Sequence of chain 2.A:
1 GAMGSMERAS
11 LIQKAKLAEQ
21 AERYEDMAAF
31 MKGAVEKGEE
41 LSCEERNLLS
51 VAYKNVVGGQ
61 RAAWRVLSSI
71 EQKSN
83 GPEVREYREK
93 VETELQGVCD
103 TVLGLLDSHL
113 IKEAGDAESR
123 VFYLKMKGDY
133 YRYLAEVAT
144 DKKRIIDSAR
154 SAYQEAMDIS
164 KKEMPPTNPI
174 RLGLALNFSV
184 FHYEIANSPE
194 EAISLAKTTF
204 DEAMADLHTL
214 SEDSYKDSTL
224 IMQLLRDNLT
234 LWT

Binding-site contacts:
Ligand atom S01 contacts residue GLU44 of chain 2.A at 4.2 Å.
Ligand atom C06 contacts residue GLU19 of chain 2.A at 3.5 Å.
Ligand atom C19 contacts residue ASN47 of chain 2.A at 3.8 Å.
Ligand atom C09 contacts residue ASN47 of chain 2.A at 4.0 Å.
Ligand atom C02 contacts residue ASN47 of chain 2.A at 3.9 Å.
Ligand atom N18 contacts residue GLU44 of chain 2.A at 3.8 Å.
Ligand atom C15 contacts residue ASN47 of chain 2.A at 4.4 Å.
Ligand atom N18 contacts residue CYS43 of chain 2.A at 3.9 Å.
Ligand atom C06 contacts residue VAL51 of chain 2.A at 4.5 Å (hydrophobic).
Ligand atom C19 contacts residue CYS43 of chain 2.A at 3.9 Å (hydrophobic).
Ligand atom N16 contacts residue GLU44 of chain 2.A at 3.8 Å.
Ligand atom C10 contacts residue ASN47 of chain 2.A at 3.5 Å.
Ligand atom N08 contacts residue LEU48 of chain 2.A at 3.5 Å.
Ligand atom C17 contacts residue GLU44 of chain 2.A at 3.8 Å.
Ligand atom C06 contacts residue LEU48 of chain 2.A at 4.4 Å (hydrophobic).
Ligand atom C15 contacts residue GLU44 of chain 2.A at 4.1 Å.
Ligand atom N08 contacts residue GLU19 of chain 2.A at 2.8 Å (salt-bridge).
Ligand atom C03 contacts residue ASN47 of chain 2.A at 3.8 Å.
Ligand atom N07 contacts residue GLU19 of chain 2.A at 2.6 Å (salt-bridge).
Ligand atom N07 contacts residue VAL51 of chain 2.A at 3.8 Å.
Ligand atom C04 contacts residue ASN47 of chain 2.A at 4.0 Å.
Ligand atom C11 contacts residue ASN47 of chain 2.A at 4.2 Å.
Ligand atom S01 contacts residue ASN47 of chain 2.A at 4.2 Å.
Ligand atom C19 contacts residue GLU44 of chain 2.A at 3.8 Å.
Ligand atom C05 contacts residue ASN47 of chain 2.A at 4.3 Å.

The protein below binds the small molecule below.
Small molecule (SMILES): [H]/N=C(/N)c1cc(-c2ccccc2)c(-c2cnc[nH]2)s1